Sequence of chain 1.A:
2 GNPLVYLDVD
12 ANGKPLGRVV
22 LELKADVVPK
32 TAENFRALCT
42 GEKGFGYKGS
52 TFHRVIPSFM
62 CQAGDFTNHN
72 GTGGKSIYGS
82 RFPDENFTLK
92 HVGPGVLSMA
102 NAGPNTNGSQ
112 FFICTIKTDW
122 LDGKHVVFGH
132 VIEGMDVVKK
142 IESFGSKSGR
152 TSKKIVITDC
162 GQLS

Binding-site contacts:
Ligand atom N14 contacts residue ASN102 of chain 1.A at 3.2 Å (h-bond).
Ligand atom C23 contacts residue MET61 of chain 1.A at 3.8 Å (hydrophobic).
Ligand atom N10 contacts residue THR73 of chain 1.A at 3.3 Å (h-bond).
Ligand atom C22 contacts residue GLN63 of chain 1.A at 3.9 Å.
Ligand atom C2 contacts residue ALA101 of chain 1.A at 3.9 Å (hydrophobic).
Ligand atom C23 contacts residue ARG55 of chain 1.A at 3.9 Å.
Ligand atom O20 contacts residue ALA101 of chain 1.A at 3.3 Å.
Ligand atom O21 contacts residue ARG55 of chain 1.A at 3.1 Å (salt-bridge).
Ligand atom C6 contacts residue GLY72 of chain 1.A at 3.3 Å.
Ligand atom O20 contacts residue HIS126 of chain 1.A at 3.3 Å.
Ligand atom C15 contacts residue ASN102 of chain 1.A at 3.4 Å.
Ligand atom C17 contacts residue ARG55 of chain 1.A at 3.7 Å.
Ligand atom C11 contacts residue ARG82 of chain 1.A at 3.8 Å.
Ligand atom C22 contacts residue ARG55 of chain 1.A at 4.0 Å.
Ligand atom C23 contacts residue PHE113 of chain 1.A at 3.9 Å (hydrophobic).
Ligand atom C1 contacts residue GLN111 of chain 1.A at 3.9 Å.
Ligand atom C13 contacts residue THR107 of chain 1.A at 3.8 Å.
Ligand atom C3 contacts residue ALA101 of chain 1.A at 3.6 Å (hydrophobic).
Ligand atom C7 contacts residue GLY72 of chain 1.A at 3.4 Å.
Ligand atom C17 contacts residue ASN102 of chain 1.A at 3.9 Å.
Ligand atom C9 contacts residue GLY74 of chain 1.A at 3.9 Å.
Ligand atom C3 contacts residue GLN111 of chain 1.A at 3.8 Å.
Ligand atom O19 contacts residue GLN63 of chain 1.A at 3.0 Å (h-bond).
Ligand atom C6 contacts residue GLN111 of chain 1.A at 3.7 Å.
Ligand atom C12 contacts residue ARG82 of chain 1.A at 3.2 Å.
Ligand atom C4 contacts residue THR107 of chain 1.A at 3.8 Å.
Ligand atom O21 contacts residue GLN63 of chain 1.A at 3.7 Å.
Ligand atom O20 contacts residue ASN102 of chain 1.A at 3.1 Å (h-bond).
Ligand atom C9 contacts residue THR73 of chain 1.A at 3.4 Å.
Ligand atom C2 contacts residue ASN102 of chain 1.A at 3.6 Å.
Ligand atom C5 contacts residue GLN111 of chain 1.A at 3.9 Å.
Ligand atom C3 contacts residue ASN102 of chain 1.A at 3.5 Å.
Ligand atom C1 contacts residue GLY72 of chain 1.A at 3.1 Å.
Ligand atom N16 contacts residue ASN102 of chain 1.A at 2.9 Å (h-bond).
Ligand atom C23 contacts residue PHE60 of chain 1.A at 3.8 Å (hydrophobic).
Ligand atom C7 contacts residue GLN111 of chain 1.A at 3.6 Å.
Ligand atom C22 contacts residue PHE113 of chain 1.A at 3.5 Å (hydrophobic).
Ligand atom C2 contacts residue GLN111 of chain 1.A at 3.5 Å.
Ligand atom C18 contacts residue HIS126 of chain 1.A at 3.9 Å.
Ligand atom C18 contacts residue ARG55 of chain 1.A at 3.8 Å.

This small molecule binds to this protein.
Small molecule (SMILES): CCOC(=O)CNC(=O)NCc1cccc(-c2cccnc2)c1